Sequence of chain 33.C:
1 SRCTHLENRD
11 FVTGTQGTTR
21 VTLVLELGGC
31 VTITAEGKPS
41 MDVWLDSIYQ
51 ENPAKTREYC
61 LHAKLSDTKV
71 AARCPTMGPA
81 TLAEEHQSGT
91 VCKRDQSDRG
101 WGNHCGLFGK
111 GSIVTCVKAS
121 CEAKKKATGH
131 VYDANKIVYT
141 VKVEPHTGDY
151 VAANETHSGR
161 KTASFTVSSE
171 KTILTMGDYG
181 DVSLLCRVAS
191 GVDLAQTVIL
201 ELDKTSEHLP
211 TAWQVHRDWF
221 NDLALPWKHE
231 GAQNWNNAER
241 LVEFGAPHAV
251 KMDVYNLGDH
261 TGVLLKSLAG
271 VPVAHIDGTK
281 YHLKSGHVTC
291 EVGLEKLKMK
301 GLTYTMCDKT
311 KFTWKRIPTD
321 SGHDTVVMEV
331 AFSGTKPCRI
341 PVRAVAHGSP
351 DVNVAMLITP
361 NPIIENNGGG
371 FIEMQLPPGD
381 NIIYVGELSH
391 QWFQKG

Sequence of chain 33.A:
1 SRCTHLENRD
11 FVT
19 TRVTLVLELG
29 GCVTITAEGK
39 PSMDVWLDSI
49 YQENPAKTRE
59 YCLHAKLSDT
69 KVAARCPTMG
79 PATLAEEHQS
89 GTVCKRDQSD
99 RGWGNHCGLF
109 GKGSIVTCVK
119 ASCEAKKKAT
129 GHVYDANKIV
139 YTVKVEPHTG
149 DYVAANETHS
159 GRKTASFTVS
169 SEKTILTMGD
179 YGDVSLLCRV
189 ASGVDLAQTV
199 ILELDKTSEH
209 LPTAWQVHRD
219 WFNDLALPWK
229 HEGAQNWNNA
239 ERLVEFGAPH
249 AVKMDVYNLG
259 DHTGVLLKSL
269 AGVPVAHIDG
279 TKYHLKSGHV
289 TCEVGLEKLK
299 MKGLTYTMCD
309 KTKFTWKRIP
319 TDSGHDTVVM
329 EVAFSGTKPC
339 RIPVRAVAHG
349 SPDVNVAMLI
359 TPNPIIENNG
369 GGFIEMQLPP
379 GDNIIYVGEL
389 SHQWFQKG

The protein below binds the small molecule below.
Small molecule (SMILES): CC(=O)N[C@@H]1[C@@H](O)[C@H](O)[C@@H](CO)O[C@H]1O

Binding-site contacts:
Ligand atom C1 contacts residue GLU155 of chain 33.C at 3.9 Å.
Ligand atom C7 contacts residue GLU155 of chain 33.C at 3.9 Å.
Ligand atom C5 contacts residue ASN154 of chain 33.C at 3.6 Å.
Ligand atom C8 contacts residue ASN154 of chain 33.C at 3.6 Å.
Ligand atom C3 contacts residue ASN154 of chain 33.C at 3.7 Å.
Ligand atom C4 contacts residue ASN154 of chain 33.C at 4.2 Å.
Ligand atom O7 contacts residue ASN154 of chain 33.C at 3.2 Å (h-bond).
Ligand atom C1 contacts residue ASN154 of chain 33.C at 1.4 Å.
Ligand atom C8 contacts residue GLU155 of chain 33.C at 3.8 Å.
Ligand atom O5 contacts residue HIS104 of chain 33.A at 3.1 Å (h-bond).
Ligand atom C6 contacts residue HIS104 of chain 33.A at 4.0 Å.
Ligand atom C7 contacts residue ASN154 of chain 33.C at 3.3 Å.
Ligand atom C3 contacts residue GLU155 of chain 33.C at 3.7 Å.
Ligand atom N2 contacts residue GLU155 of chain 33.C at 3.0 Å (salt-bridge).
Ligand atom C5 contacts residue HIS104 of chain 33.A at 3.6 Å.
Ligand atom N2 contacts residue ASN154 of chain 33.C at 2.9 Å (h-bond).
Ligand atom O5 contacts residue ASN154 of chain 33.C at 2.3 Å (h-bond).
Ligand atom C2 contacts residue GLU155 of chain 33.C at 3.7 Å.
Ligand atom C1 contacts residue HIS104 of chain 33.A at 3.4 Å.
Ligand atom C2 contacts residue ASN154 of chain 33.C at 2.4 Å.
Ligand atom O3 contacts residue GLU155 of chain 33.C at 4.3 Å.